Sequence of chain 1.I:
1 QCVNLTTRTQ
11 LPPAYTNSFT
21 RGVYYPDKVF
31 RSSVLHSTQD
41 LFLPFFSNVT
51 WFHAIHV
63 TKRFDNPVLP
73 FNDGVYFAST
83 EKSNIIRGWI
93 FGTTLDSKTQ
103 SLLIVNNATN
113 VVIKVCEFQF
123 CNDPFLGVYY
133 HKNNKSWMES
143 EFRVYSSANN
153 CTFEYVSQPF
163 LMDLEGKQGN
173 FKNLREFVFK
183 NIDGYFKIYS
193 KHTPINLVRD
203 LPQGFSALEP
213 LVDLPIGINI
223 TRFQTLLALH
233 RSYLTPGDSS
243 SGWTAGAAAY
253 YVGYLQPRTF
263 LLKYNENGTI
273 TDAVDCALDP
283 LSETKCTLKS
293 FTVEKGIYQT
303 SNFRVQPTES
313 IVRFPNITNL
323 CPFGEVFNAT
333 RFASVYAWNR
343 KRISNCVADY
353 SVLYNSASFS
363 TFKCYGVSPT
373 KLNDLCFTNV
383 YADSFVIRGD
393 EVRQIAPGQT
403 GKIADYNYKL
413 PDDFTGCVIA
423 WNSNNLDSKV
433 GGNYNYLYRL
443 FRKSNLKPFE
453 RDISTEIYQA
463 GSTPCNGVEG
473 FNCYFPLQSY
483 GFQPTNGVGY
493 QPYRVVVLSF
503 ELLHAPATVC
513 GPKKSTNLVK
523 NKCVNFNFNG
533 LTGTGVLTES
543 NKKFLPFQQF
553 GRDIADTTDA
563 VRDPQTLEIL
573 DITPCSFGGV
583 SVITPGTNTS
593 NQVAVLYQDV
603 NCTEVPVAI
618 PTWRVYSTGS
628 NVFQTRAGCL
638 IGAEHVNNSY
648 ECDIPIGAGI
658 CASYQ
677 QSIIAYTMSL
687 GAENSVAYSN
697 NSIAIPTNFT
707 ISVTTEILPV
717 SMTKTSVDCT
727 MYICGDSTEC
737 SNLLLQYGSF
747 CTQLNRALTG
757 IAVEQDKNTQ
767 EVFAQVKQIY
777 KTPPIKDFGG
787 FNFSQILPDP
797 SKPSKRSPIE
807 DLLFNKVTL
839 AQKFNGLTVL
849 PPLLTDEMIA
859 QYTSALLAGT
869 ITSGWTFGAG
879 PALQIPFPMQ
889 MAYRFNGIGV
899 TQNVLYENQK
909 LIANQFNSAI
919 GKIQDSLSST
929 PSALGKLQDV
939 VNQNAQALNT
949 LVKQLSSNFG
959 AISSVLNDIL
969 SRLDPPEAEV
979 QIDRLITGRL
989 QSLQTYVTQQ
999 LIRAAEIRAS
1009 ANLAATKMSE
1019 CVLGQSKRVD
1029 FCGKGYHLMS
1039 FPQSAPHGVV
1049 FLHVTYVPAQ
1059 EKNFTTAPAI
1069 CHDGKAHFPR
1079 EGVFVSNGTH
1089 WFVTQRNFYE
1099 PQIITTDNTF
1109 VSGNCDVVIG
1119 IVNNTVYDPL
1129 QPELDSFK

A small-molecule ligand and the protein it binds are described below.
Small molecule (SMILES): CC(=O)N[C@@H]1[C@@H](O)[C@H](O)[C@@H](CO)O[C@H]1O

Binding-site contacts:
Ligand atom C7 contacts residue ASN696 of chain 1.I at 3.4 Å.
Ligand atom O5 contacts residue ASP783 of chain 1.G at 3.8 Å.
Ligand atom C1 contacts residue ASN696 of chain 1.I at 1.4 Å.
Ligand atom C5 contacts residue ASN696 of chain 1.I at 3.7 Å.
Ligand atom O7 contacts residue ASN696 of chain 1.I at 3.6 Å (h-bond).
Ligand atom C2 contacts residue ASN696 of chain 1.I at 2.4 Å.
Ligand atom C8 contacts residue GLY1118 of chain 1.I at 3.6 Å.
Ligand atom O5 contacts residue ASN696 of chain 1.I at 2.4 Å (h-bond).
Ligand atom C3 contacts residue ASN696 of chain 1.I at 3.8 Å.
Ligand atom N2 contacts residue ASN696 of chain 1.I at 2.9 Å (h-bond).
Ligand atom C8 contacts residue ASN696 of chain 1.I at 4.5 Å.
Ligand atom C4 contacts residue ASN696 of chain 1.I at 4.2 Å.

Sequence of chain 1.G:
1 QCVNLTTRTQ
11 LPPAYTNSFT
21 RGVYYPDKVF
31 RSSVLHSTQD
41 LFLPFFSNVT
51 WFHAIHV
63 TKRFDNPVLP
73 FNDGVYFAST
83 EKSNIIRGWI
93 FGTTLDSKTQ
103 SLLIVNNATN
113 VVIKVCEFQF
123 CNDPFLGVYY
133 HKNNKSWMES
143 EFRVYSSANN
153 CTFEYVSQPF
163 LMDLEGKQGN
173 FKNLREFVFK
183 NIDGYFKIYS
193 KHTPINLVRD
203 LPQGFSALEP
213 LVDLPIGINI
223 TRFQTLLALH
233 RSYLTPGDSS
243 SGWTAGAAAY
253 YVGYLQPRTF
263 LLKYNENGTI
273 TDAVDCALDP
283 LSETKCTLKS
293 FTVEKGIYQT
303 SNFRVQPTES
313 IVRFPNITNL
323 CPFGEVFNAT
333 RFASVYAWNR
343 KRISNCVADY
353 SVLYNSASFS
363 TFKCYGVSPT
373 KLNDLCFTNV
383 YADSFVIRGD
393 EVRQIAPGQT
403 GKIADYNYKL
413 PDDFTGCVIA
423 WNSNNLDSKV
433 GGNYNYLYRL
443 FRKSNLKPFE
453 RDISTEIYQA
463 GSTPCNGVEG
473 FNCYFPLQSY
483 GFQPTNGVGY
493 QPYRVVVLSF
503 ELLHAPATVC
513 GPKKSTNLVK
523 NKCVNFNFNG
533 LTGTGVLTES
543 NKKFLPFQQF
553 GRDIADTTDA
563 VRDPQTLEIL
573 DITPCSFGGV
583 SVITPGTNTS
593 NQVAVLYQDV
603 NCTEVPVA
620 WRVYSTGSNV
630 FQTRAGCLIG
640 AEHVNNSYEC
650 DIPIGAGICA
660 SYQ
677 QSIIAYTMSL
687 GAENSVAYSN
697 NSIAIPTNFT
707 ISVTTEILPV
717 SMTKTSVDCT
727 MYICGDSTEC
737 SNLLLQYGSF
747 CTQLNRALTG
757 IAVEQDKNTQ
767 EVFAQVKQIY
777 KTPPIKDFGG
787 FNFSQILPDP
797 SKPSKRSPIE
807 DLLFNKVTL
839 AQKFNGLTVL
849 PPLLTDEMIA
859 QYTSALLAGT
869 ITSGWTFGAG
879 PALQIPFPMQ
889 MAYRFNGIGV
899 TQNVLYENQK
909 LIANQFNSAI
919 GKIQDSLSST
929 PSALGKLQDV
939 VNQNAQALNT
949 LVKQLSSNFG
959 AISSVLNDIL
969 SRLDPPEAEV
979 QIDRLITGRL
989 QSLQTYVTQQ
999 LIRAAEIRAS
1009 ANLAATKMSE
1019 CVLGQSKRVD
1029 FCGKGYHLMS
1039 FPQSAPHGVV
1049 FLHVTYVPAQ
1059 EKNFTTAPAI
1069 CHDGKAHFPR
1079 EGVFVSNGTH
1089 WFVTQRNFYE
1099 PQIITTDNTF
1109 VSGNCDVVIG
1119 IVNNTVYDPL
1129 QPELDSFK